The protein below binds the small molecule below.
Small molecule (SMILES): COc1ccc(N2CCN(c3cccc(C)c3)CC2)nn1

Binding-site contacts:
Ligand atom C16 contacts residue ILE104 of chain 11.A at 3.7 Å (hydrophobic).
Ligand atom C20 contacts residue VAL191 of chain 11.A at 3.5 Å (hydrophobic).
Ligand atom C10 contacts residue MET221 of chain 11.A at 4.0 Å (hydrophobic).
Ligand atom C1 contacts residue ASN198 of chain 11.A at 4.0 Å.
Ligand atom C18 contacts residue TYR152 of chain 11.A at 3.8 Å (hydrophobic).
Ligand atom N12 contacts residue TYR128 of chain 11.A at 2.5 Å (h-bond).
Ligand atom C13 contacts residue SER126 of chain 11.A at 3.7 Å.
Ligand atom C14 contacts residue SER126 of chain 11.A at 3.6 Å.
Ligand atom C11 contacts residue TYR128 of chain 11.A at 3.4 Å (hydrophobic).
Ligand atom C15 contacts residue TYR128 of chain 11.A at 3.0 Å (hydrophobic).
Ligand atom C19 contacts residue VAL188 of chain 11.A at 3.5 Å (hydrophobic).
Ligand atom C21 contacts residue MET224 of chain 11.A at 4.0 Å (hydrophobic).
Ligand atom C1 contacts residue DMS1 of chain 11.F at 4.1 Å.
Ligand atom C14 contacts residue TYR128 of chain 11.A at 3.3 Å (hydrophobic).
Ligand atom C13 contacts residue TYR128 of chain 11.A at 3.0 Å (hydrophobic).
Ligand atom C10 contacts residue ILE104 of chain 11.A at 3.9 Å (hydrophobic).
Ligand atom C17 contacts residue TYR128 of chain 11.A at 3.8 Å (hydrophobic).
Ligand atom C8 contacts residue PHE124 of chain 11.A at 3.6 Å (hydrophobic).
Ligand atom C7 contacts residue LEU106 of chain 11.A at 4.1 Å (hydrophobic).
Ligand atom C11 contacts residue ILE104 of chain 11.A at 3.5 Å (hydrophobic).
Ligand atom C8 contacts residue TYR197 of chain 11.A at 3.4 Å (hydrophobic).
Ligand atom C16 contacts residue TYR128 of chain 11.A at 2.9 Å (hydrophobic).
Ligand atom C18 contacts residue VAL188 of chain 11.A at 3.9 Å (hydrophobic).
Ligand atom N5 contacts residue DMS1 of chain 11.F at 3.9 Å.
Ligand atom N5 contacts residue ASN219 of chain 11.A at 4.1 Å.
Ligand atom N4 contacts residue DMS1 of chain 11.F at 3.6 Å (h-bond).
Ligand atom C20 contacts residue VAL188 of chain 11.A at 3.7 Å (hydrophobic).
Ligand atom C7 contacts residue TYR197 of chain 11.A at 3.5 Å (hydrophobic).
Ligand atom C14 contacts residue TYR197 of chain 11.A at 4.1 Å (hydrophobic).
Ligand atom C10 contacts residue TYR128 of chain 11.A at 3.6 Å (hydrophobic).
Ligand atom C7 contacts residue PHE124 of chain 11.A at 3.8 Å (hydrophobic).
Ligand atom N4 contacts residue ASN219 of chain 11.A at 4.0 Å.
Ligand atom N9 contacts residue TYR128 of chain 11.A at 4.1 Å.
Ligand atom C17 contacts residue ILE104 of chain 11.A at 3.8 Å (hydrophobic).
Ligand atom C21 contacts residue ILE104 of chain 11.A at 3.5 Å (hydrophobic).
Ligand atom C19 contacts residue VAL191 of chain 11.A at 4.0 Å (hydrophobic).
Ligand atom C13 contacts residue TYR197 of chain 11.A at 4.0 Å (hydrophobic).
Ligand atom C10 contacts residue LEU106 of chain 11.A at 4.0 Å (hydrophobic).
Ligand atom C19 contacts residue TYR152 of chain 11.A at 3.9 Å (hydrophobic).
Ligand atom C11 contacts residue MET221 of chain 11.A at 4.0 Å (hydrophobic).

Sequence of chain 11.A:
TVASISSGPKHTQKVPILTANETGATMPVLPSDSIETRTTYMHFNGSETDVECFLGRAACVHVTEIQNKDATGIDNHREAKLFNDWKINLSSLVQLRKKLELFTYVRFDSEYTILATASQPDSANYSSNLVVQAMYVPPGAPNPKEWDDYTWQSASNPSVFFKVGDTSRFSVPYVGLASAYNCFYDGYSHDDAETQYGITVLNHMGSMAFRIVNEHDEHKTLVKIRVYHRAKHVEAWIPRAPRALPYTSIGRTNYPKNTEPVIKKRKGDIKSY